Sequence of chain 1.A:
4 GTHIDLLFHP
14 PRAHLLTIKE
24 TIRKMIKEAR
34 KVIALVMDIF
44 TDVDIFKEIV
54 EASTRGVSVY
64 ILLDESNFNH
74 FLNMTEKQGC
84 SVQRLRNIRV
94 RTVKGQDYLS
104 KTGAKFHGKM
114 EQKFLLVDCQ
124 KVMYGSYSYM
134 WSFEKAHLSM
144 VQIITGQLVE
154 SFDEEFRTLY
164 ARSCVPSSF

This small molecule binds to this protein.
Small molecule (SMILES): CCOC(=O)c1cn[nH]c1

Binding-site contacts:
Ligand atom C contacts residue PHE159 of chain 1.A at 3.9 Å (hydrophobic).
Ligand atom N contacts residue ASP156 of chain 1.A at 3.7 Å.
Ligand atom O contacts residue PHE159 of chain 1.A at 3.9 Å.
Ligand atom N contacts residue LEU119 of chain 1.A at 4.0 Å.
Ligand atom C5 contacts residue ARG160 of chain 1.A at 3.5 Å.
Ligand atom C4 contacts residue VAL35 of chain 1.A at 3.8 Å (hydrophobic).
Ligand atom C1 contacts residue TYR63 of chain 1.A at 3.7 Å (hydrophobic).
Ligand atom C4 contacts residue ALA37 of chain 1.A at 3.9 Å (hydrophobic).
Ligand atom N1 contacts residue LEU119 of chain 1.A at 3.7 Å.
Ligand atom N1 contacts residue PHE159 of chain 1.A at 4.5 Å.
Ligand atom O1 contacts residue ARG160 of chain 1.A at 3.4 Å.
Ligand atom C4 contacts residue PHE159 of chain 1.A at 4.0 Å (hydrophobic).
Ligand atom N contacts residue ALA37 of chain 1.A at 3.9 Å.
Ligand atom C4 contacts residue TYR63 of chain 1.A at 4.3 Å (hydrophobic).
Ligand atom C contacts residue TYR63 of chain 1.A at 3.7 Å (hydrophobic).
Ligand atom O1 contacts residue PHE159 of chain 1.A at 3.9 Å.
Ligand atom C2 contacts residue PHE159 of chain 1.A at 3.7 Å (hydrophobic).
Ligand atom N contacts residue VAL35 of chain 1.A at 4.1 Å.
Ligand atom C5 contacts residue ASP156 of chain 1.A at 3.2 Å.
Ligand atom N1 contacts residue CYS122 of chain 1.A at 3.4 Å (h-bond).
Ligand atom N contacts residue CYS122 of chain 1.A at 3.6 Å.
Ligand atom N1 contacts residue ASP156 of chain 1.A at 2.5 Å (salt-bridge).
Ligand atom O contacts residue TYR63 of chain 1.A at 3.6 Å.
Ligand atom C2 contacts residue ARG160 of chain 1.A at 4.2 Å.
Ligand atom C contacts residue TYR163 of chain 1.A at 3.2 Å (hydrophobic).
Ligand atom C5 contacts residue PHE159 of chain 1.A at 3.9 Å (hydrophobic).
Ligand atom C3 contacts residue PHE159 of chain 1.A at 3.5 Å (hydrophobic).
Ligand atom C3 contacts residue ARG160 of chain 1.A at 4.3 Å.
Ligand atom N1 contacts residue ARG160 of chain 1.A at 3.9 Å.
Ligand atom C5 contacts residue CYS122 of chain 1.A at 4.4 Å (hydrophobic).